The protein below binds the small molecule below.
Small molecule (SMILES): CC(=O)N[C@H]1[C@H](O[C@H]2[C@H](O)[C@@H](NC(C)=O)CO[C@@H]2CO)O[C@H](CO)[C@@H](O[C@@H]2O[C@H](CO)[C@@H](O)[C@H](O)[C@@H]2O)[C@@H]1O

Sequence of chain 3.A:
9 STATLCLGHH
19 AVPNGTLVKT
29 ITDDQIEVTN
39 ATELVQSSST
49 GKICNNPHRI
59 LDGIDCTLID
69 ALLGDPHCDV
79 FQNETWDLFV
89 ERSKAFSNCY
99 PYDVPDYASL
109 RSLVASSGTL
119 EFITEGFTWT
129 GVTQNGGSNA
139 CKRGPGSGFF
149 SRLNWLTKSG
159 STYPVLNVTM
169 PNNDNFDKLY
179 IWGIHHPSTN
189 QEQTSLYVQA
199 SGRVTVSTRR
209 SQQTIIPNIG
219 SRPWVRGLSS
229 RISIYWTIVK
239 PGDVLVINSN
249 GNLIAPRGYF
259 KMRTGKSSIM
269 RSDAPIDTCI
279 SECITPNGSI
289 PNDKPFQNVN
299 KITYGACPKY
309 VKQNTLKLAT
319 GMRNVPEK

Binding-site contacts:
Ligand atom N2 contacts residue ASN165 of chain 3.A at 3.1 Å (h-bond).
Ligand atom O6 contacts residue THR167 of chain 3.A at 3.8 Å.
Ligand atom C1 contacts residue SER219 of chain 2.A at 3.9 Å.
Ligand atom O7 contacts residue TRP222 of chain 2.A at 2.9 Å (h-bond).
Ligand atom C5 contacts residue TRP222 of chain 2.A at 3.9 Å (hydrophobic).
Ligand atom C8 contacts residue VAL242 of chain 3.A at 4.1 Å (hydrophobic).
Ligand atom C1 contacts residue TRP222 of chain 2.A at 4.4 Å (hydrophobic).
Ligand atom O7 contacts residue ARG220 of chain 2.A at 4.4 Å.
Ligand atom C5 contacts residue TRP222 of chain 2.A at 3.9 Å (hydrophobic).
Ligand atom C7 contacts residue TRP222 of chain 2.A at 4.2 Å (hydrophobic).
Ligand atom C1 contacts residue ASN165 of chain 3.A at 1.4 Å.
Ligand atom O5 contacts residue ASN165 of chain 3.A at 2.3 Å (h-bond).
Ligand atom O3 contacts residue TRP222 of chain 2.A at 3.9 Å.
Ligand atom C5 contacts residue ASN165 of chain 3.A at 3.6 Å.
Ligand atom O5 contacts residue TRP222 of chain 2.A at 4.3 Å.
Ligand atom O7 contacts residue ASN165 of chain 3.A at 3.2 Å (h-bond).
Ligand atom O4 contacts residue TRP222 of chain 2.A at 4.1 Å.
Ligand atom C3 contacts residue ASN165 of chain 3.A at 3.9 Å.
Ligand atom C2 contacts residue ASN165 of chain 3.A at 2.5 Å.
Ligand atom C3 contacts residue TRP222 of chain 2.A at 3.7 Å (hydrophobic).
Ligand atom C3 contacts residue TRP222 of chain 2.A at 4.2 Å (hydrophobic).
Ligand atom C1 contacts residue TRP222 of chain 2.A at 3.8 Å (hydrophobic).
Ligand atom C4 contacts residue ASN165 of chain 3.A at 4.2 Å.
Ligand atom C2 contacts residue SER219 of chain 2.A at 4.1 Å.
Ligand atom C6 contacts residue THR167 of chain 3.A at 3.7 Å.
Ligand atom C7 contacts residue SER219 of chain 2.A at 3.7 Å.
Ligand atom C6 contacts residue TRP222 of chain 2.A at 3.8 Å (hydrophobic).
Ligand atom C7 contacts residue PRO221 of chain 2.A at 4.4 Å (hydrophobic).
Ligand atom C8 contacts residue THR167 of chain 3.A at 3.8 Å.
Ligand atom C8 contacts residue SER219 of chain 2.A at 3.6 Å.
Ligand atom O4 contacts residue TRP222 of chain 2.A at 3.9 Å.
Ligand atom O7 contacts residue PRO221 of chain 2.A at 3.3 Å.
Ligand atom O5 contacts residue TRP222 of chain 2.A at 3.9 Å.
Ligand atom C7 contacts residue ASN165 of chain 3.A at 3.4 Å.
Ligand atom C6 contacts residue VAL244 of chain 3.A at 4.4 Å (hydrophobic).
Ligand atom C2 contacts residue TRP222 of chain 2.A at 4.0 Å (hydrophobic).
Ligand atom C4 contacts residue TRP222 of chain 2.A at 4.1 Å (hydrophobic).
Ligand atom C2 contacts residue TRP222 of chain 2.A at 3.8 Å (hydrophobic).
Ligand atom N2 contacts residue SER219 of chain 2.A at 3.3 Å (h-bond).
Ligand atom C4 contacts residue TRP222 of chain 2.A at 3.6 Å (hydrophobic).

Sequence of chain 2.A:
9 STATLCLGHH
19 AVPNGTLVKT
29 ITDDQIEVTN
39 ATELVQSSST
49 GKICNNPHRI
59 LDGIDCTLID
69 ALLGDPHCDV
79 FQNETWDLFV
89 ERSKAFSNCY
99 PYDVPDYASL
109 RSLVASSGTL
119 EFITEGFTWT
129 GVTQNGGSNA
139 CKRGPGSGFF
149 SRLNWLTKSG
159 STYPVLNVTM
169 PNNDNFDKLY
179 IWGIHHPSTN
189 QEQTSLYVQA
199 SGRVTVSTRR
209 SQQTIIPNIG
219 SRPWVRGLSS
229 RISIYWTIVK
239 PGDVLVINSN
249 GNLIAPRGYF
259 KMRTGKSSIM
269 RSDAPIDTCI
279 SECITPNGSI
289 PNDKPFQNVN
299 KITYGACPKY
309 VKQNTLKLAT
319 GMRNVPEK